A small-molecule ligand and the protein it binds are described below.
Small molecule (SMILES): Cc1nc[nH]c1-c1ccnc(Nc2ccc(N3CCOCC3)cc2)c1

Sequence of chain 1.B:
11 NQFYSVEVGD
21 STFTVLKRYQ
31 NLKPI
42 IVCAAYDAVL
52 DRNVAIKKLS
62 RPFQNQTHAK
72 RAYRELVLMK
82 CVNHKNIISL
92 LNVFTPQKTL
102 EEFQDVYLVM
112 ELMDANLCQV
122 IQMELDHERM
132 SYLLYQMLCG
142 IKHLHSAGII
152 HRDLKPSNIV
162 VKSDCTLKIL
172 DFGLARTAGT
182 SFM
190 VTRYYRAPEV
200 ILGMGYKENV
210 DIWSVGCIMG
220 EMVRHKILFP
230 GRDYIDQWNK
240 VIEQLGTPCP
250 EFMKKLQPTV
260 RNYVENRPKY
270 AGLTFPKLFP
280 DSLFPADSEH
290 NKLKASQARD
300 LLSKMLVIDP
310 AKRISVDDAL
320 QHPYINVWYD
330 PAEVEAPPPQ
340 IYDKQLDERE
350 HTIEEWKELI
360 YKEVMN

Binding-site contacts:
Ligand atom C16 contacts residue ILE35 of chain 1.B at 3.8 Å (hydrophobic).
Ligand atom C15 contacts residue MET114 of chain 1.B at 3.5 Å (hydrophobic).
Ligand atom C18 contacts residue ALA116 of chain 1.B at 3.6 Å (hydrophobic).
Ligand atom C21 contacts residue GLN120 of chain 1.B at 3.7 Å.
Ligand atom C02 contacts residue ALA56 of chain 1.B at 3.5 Å (hydrophobic).
Ligand atom C14 contacts residue MET114 of chain 1.B at 3.5 Å (hydrophobic).
Ligand atom C04 contacts residue MET114 of chain 1.B at 3.8 Å (hydrophobic).
Ligand atom N10 contacts residue LEU171 of chain 1.B at 3.7 Å.
Ligand atom C15 contacts residue ASP115 of chain 1.B at 3.9 Å.
Ligand atom N03 contacts residue MET114 of chain 1.B at 3.0 Å (h-bond).
Ligand atom C09 contacts residue LEU171 of chain 1.B at 3.6 Å (hydrophobic).
Ligand atom C22 contacts residue GLN120 of chain 1.B at 3.9 Å.
Ligand atom C11 contacts residue LEU171 of chain 1.B at 3.9 Å (hydrophobic).
Ligand atom C12 contacts residue MET111 of chain 1.B at 3.5 Å (hydrophobic).
Ligand atom N13 contacts residue LEU113 of chain 1.B at 3.8 Å.
Ligand atom N03 contacts residue LEU113 of chain 1.B at 3.9 Å.
Ligand atom C01 contacts residue ALA56 of chain 1.B at 3.8 Å (hydrophobic).
Ligand atom N03 contacts residue GLU112 of chain 1.B at 3.9 Å.
Ligand atom C11 contacts residue VAL43 of chain 1.B at 3.9 Å (hydrophobic).
Ligand atom C05 contacts residue VAL161 of chain 1.B at 3.9 Å (hydrophobic).
Ligand atom N03 contacts residue ALA56 of chain 1.B at 3.9 Å.
Ligand atom C17 contacts residue ILE35 of chain 1.B at 3.8 Å (hydrophobic).
Ligand atom C12 contacts residue VAL43 of chain 1.B at 4.0 Å (hydrophobic).
Ligand atom C14 contacts residue ILE35 of chain 1.B at 4.0 Å (hydrophobic).
Ligand atom C19 contacts residue ASN117 of chain 1.B at 3.9 Å.
Ligand atom C02 contacts residue GLU112 of chain 1.B at 3.4 Å.
Ligand atom C18 contacts residue ASN117 of chain 1.B at 3.5 Å.
Ligand atom C19 contacts residue ILE35 of chain 1.B at 4.0 Å (hydrophobic).
Ligand atom C19 contacts residue ALA116 of chain 1.B at 3.7 Å (hydrophobic).
Ligand atom C17 contacts residue ASP115 of chain 1.B at 4.0 Å.
Ligand atom N13 contacts residue MET114 of chain 1.B at 2.9 Å (h-bond).
Ligand atom C07 contacts residue LEU171 of chain 1.B at 3.8 Å (hydrophobic).
Ligand atom C15 contacts residue ILE35 of chain 1.B at 3.9 Å (hydrophobic).
Ligand atom C02 contacts residue MET114 of chain 1.B at 3.9 Å (hydrophobic).
Ligand atom C18 contacts residue ILE35 of chain 1.B at 3.9 Å (hydrophobic).
Ligand atom C16 contacts residue ASP115 of chain 1.B at 3.6 Å.
Ligand atom C01 contacts residue LEU171 of chain 1.B at 3.9 Å (hydrophobic).
Ligand atom N08 contacts residue LEU171 of chain 1.B at 3.7 Å.
Ligand atom N10 contacts residue VAL43 of chain 1.B at 3.6 Å.
Ligand atom C17 contacts residue ALA116 of chain 1.B at 4.0 Å (hydrophobic).